The protein below binds the small molecule below.
Small molecule (SMILES): CC(=O)c1cc2cc(c1)C(=O)N[C@H]([C@H](O)CNC1(c3cccc(C(C)C)c3)CC1)Cc1cccc(c1)OCCCCN2

Binding-site contacts:
Ligand atom C74 contacts residue THR88 of chain 1.B at 3.4 Å.
Ligand atom O52 contacts residue SER51 of chain 1.B at 3.6 Å.
Ligand atom C9 contacts residue GLY246 of chain 1.B at 3.4 Å.
Ligand atom C60 contacts residue ILE242 of chain 1.B at 3.5 Å (hydrophobic).
Ligand atom N31 contacts residue THR248 of chain 1.B at 3.3 Å (h-bond).
Ligand atom C14 contacts residue PHE124 of chain 1.B at 3.4 Å (hydrophobic).
Ligand atom C60 contacts residue TYR214 of chain 1.B at 3.5 Å (hydrophobic).
Ligand atom C54 contacts residue ASP244 of chain 1.B at 3.1 Å.
Ligand atom C34 contacts residue GLY246 of chain 1.B at 3.2 Å.
Ligand atom C54 contacts residue THR247 of chain 1.B at 3.5 Å.
Ligand atom C3 contacts residue TYR87 of chain 1.B at 3.5 Å (hydrophobic).
Ligand atom C72 contacts residue TYR87 of chain 1.B at 3.5 Å (hydrophobic).
Ligand atom C78 contacts residue PRO86 of chain 1.B at 3.4 Å (hydrophobic).
Ligand atom C67 contacts residue GLY50 of chain 1.B at 3.4 Å.
Ligand atom C60 contacts residue GLY50 of chain 1.B at 3.6 Å.
Ligand atom C28 contacts residue THR248 of chain 1.B at 3.4 Å.
Ligand atom C70 contacts residue PRO86 of chain 1.B at 3.1 Å (hydrophobic).
Ligand atom C72 contacts residue THR88 of chain 1.B at 3.3 Å.
Ligand atom C25 contacts residue THR248 of chain 1.B at 3.1 Å.
Ligand atom C22 contacts residue GLN28 of chain 1.B at 3.5 Å.
Ligand atom O49 contacts residue TYR87 of chain 1.B at 3.4 Å.
Ligand atom O52 contacts residue ASP48 of chain 1.B at 2.7 Å (salt-bridge).
Ligand atom O43 contacts residue GLN89 of chain 1.B at 3.2 Å (h-bond).
Ligand atom N1 contacts residue GLY246 of chain 1.B at 2.9 Å (h-bond).
Ligand atom C5 contacts residue ASP48 of chain 1.B at 3.6 Å.
Ligand atom C16 contacts residue PHE124 of chain 1.B at 3.6 Å (hydrophobic).
Ligand atom C19 contacts residue ILE126 of chain 1.B at 3.5 Å (hydrophobic).
Ligand atom C63 contacts residue ASP244 of chain 1.B at 3.3 Å.
Ligand atom C37 contacts residue THR88 of chain 1.B at 3.6 Å.
Ligand atom C59 contacts residue GLY50 of chain 1.B at 3.6 Å.
Ligand atom O52 contacts residue GLY50 of chain 1.B at 3.4 Å (h-bond).
Ligand atom C9 contacts residue LEU46 of chain 1.B at 3.6 Å (hydrophobic).
Ligand atom N57 contacts residue ASP244 of chain 1.B at 3.0 Å (salt-bridge).
Ligand atom O49 contacts residue THR88 of chain 1.B at 3.3 Å (h-bond).
Ligand atom O43 contacts residue THR88 of chain 1.B at 3.6 Å.
Ligand atom C50 contacts residue ASP48 of chain 1.B at 3.5 Å.
Ligand atom C5 contacts residue TYR87 of chain 1.B at 3.6 Å (hydrophobic).
Ligand atom O52 contacts residue TYR87 of chain 1.B at 3.3 Å.
Ligand atom C25 contacts residue GLY27 of chain 1.B at 3.3 Å.
Ligand atom N57 contacts residue GLY50 of chain 1.B at 3.1 Å (h-bond).

Sequence of chain 1.B:
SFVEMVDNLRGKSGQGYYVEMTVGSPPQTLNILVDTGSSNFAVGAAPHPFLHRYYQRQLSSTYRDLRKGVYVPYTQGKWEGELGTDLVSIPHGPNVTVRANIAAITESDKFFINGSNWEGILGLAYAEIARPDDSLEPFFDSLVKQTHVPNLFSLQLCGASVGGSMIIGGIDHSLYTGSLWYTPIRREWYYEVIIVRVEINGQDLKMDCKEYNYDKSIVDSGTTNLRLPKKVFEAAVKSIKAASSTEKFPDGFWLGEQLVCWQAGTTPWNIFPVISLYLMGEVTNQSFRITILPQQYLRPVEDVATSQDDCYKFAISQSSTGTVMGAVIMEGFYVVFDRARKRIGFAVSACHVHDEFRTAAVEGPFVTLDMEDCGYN